Sequence of chain 1.B:
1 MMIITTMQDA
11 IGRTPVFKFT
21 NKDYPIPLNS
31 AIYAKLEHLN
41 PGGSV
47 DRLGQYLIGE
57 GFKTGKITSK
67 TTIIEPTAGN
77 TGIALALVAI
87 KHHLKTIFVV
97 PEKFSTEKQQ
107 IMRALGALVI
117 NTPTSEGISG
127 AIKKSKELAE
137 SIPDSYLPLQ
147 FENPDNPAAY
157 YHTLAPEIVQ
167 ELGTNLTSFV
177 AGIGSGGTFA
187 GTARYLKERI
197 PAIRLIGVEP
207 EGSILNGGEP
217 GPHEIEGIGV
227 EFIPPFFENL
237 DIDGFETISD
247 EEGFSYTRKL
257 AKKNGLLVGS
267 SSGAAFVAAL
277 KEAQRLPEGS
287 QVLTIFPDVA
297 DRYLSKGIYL

A protein and the small-molecule ligand that binds it are described below.
Small molecule (SMILES): CSCC[C@H](N)C(=O)O

Binding-site contacts:
Ligand atom OXT contacts residue ASN76 of chain 1.B at 3.5 Å (h-bond).
Ligand atom CG contacts residue ALA74 of chain 1.B at 3.7 Å (hydrophobic).
Ligand atom CB contacts residue ALA74 of chain 1.B at 3.8 Å (hydrophobic).
Ligand atom O contacts residue ALA74 of chain 1.B at 3.3 Å.
Ligand atom CE contacts residue GLN146 of chain 1.B at 3.6 Å.
Ligand atom O contacts residue GLY75 of chain 1.B at 3.0 Å (h-bond).
Ligand atom CA contacts residue THR77 of chain 1.B at 4.0 Å.
Ligand atom SD contacts residue PHE147 of chain 1.B at 4.1 Å.
Ligand atom CE contacts residue SER181 of chain 1.B at 4.1 Å.
Ligand atom OXT contacts residue GLY223 of chain 1.B at 3.5 Å.
Ligand atom CG contacts residue LLP46 of chain 1.B at 3.9 Å.
Ligand atom CB contacts residue ASN76 of chain 1.B at 3.0 Å.
Ligand atom C contacts residue LYS104 of chain 1.B at 3.6 Å.
Ligand atom CE contacts residue LLP46 of chain 1.B at 3.1 Å.
Ligand atom N contacts residue LLP46 of chain 1.B at 2.4 Å.
Ligand atom CB contacts residue THR77 of chain 1.B at 3.1 Å.
Ligand atom OXT contacts residue LLP46 of chain 1.B at 2.5 Å (h-bond).
Ligand atom N contacts residue ALA74 of chain 1.B at 4.1 Å.
Ligand atom O contacts residue LYS104 of chain 1.B at 3.2 Å (salt-bridge).
Ligand atom CG contacts residue THR73 of chain 1.B at 3.1 Å.
Ligand atom O contacts residue LLP46 of chain 1.B at 3.5 Å (h-bond).
Ligand atom O contacts residue ASN76 of chain 1.B at 2.3 Å (h-bond).
Ligand atom CB contacts residue LLP46 of chain 1.B at 3.8 Å.
Ligand atom CG contacts residue GLN146 of chain 1.B at 3.8 Å.
Ligand atom SD contacts residue LLP46 of chain 1.B at 3.9 Å.
Ligand atom OXT contacts residue ALA74 of chain 1.B at 3.7 Å.
Ligand atom C contacts residue ALA74 of chain 1.B at 3.6 Å (hydrophobic).
Ligand atom CA contacts residue ASN76 of chain 1.B at 3.4 Å.
Ligand atom CA contacts residue ALA74 of chain 1.B at 4.1 Å (hydrophobic).
Ligand atom CB contacts residue THR73 of chain 1.B at 3.1 Å.
Ligand atom C contacts residue ASN76 of chain 1.B at 3.2 Å.
Ligand atom N contacts residue GLY223 of chain 1.B at 4.0 Å.
Ligand atom CE contacts residue PHE147 of chain 1.B at 3.8 Å (hydrophobic).
Ligand atom CG contacts residue THR77 of chain 1.B at 3.1 Å.
Ligand atom SD contacts residue ALA74 of chain 1.B at 3.7 Å.
Ligand atom C contacts residue LLP46 of chain 1.B at 2.6 Å.
Ligand atom C contacts residue GLY75 of chain 1.B at 3.8 Å.
Ligand atom CA contacts residue LLP46 of chain 1.B at 2.5 Å.
Ligand atom CB contacts residue GLY75 of chain 1.B at 3.5 Å.
Ligand atom OXT contacts residue LYS104 of chain 1.B at 3.3 Å (salt-bridge).